This small molecule binds to this protein.
Small molecule (SMILES): CC(=O)N[C@H]1[C@H](O[C@H]2[C@H](O)[C@@H](NC(C)=O)CO[C@@H]2CO)O[C@H](CO)[C@@H](O)[C@@H]1O

Binding-site contacts:
Ligand atom C5 contacts residue ASN73 of chain 1.C at 3.7 Å.
Ligand atom C7 contacts residue ASN73 of chain 1.C at 3.6 Å.
Ligand atom N2 contacts residue ASN73 of chain 1.C at 2.9 Å (h-bond).
Ligand atom C1 contacts residue ASN73 of chain 1.C at 1.4 Å.
Ligand atom C4 contacts residue ASN73 of chain 1.C at 4.2 Å.
Ligand atom C2 contacts residue ASN73 of chain 1.C at 2.5 Å.
Ligand atom N2 contacts residue SER101 of chain 1.C at 4.4 Å.
Ligand atom C3 contacts residue ASN73 of chain 1.C at 3.8 Å.
Ligand atom C8 contacts residue SER101 of chain 1.C at 3.0 Å.
Ligand atom C8 contacts residue VAL97 of chain 1.C at 3.5 Å (hydrophobic).
Ligand atom C7 contacts residue SER101 of chain 1.C at 3.9 Å.
Ligand atom O5 contacts residue ASN73 of chain 1.C at 2.3 Å (h-bond).
Ligand atom O7 contacts residue ASN73 of chain 1.C at 3.1 Å (h-bond).

Sequence of chain 1.C:
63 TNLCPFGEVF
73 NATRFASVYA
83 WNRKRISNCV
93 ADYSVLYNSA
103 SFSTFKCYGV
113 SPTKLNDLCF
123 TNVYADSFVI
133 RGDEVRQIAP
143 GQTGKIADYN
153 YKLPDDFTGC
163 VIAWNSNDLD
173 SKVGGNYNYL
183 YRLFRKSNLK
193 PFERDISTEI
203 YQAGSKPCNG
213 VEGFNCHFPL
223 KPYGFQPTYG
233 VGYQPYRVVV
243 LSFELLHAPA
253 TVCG